Sequence of chain 1.A:
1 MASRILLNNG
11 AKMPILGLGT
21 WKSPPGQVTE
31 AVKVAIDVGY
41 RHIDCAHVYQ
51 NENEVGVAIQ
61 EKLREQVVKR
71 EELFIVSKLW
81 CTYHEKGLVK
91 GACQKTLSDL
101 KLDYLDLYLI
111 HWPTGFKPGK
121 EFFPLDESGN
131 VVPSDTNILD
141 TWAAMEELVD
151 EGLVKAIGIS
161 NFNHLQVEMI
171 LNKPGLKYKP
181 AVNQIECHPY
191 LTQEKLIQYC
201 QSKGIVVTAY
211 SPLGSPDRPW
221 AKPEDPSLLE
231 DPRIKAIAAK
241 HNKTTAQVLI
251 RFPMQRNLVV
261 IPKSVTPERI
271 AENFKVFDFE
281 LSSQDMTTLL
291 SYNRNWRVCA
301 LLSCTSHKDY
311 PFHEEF

Binding-site contacts:
Ligand atom C5 contacts residue TRP112 of chain 1.A at 3.6 Å (hydrophobic).
Ligand atom O11 contacts residue LEU301 of chain 1.A at 3.6 Å.
Ligand atom O22 contacts residue HIS111 of chain 1.A at 2.7 Å (h-bond).
Ligand atom O23 contacts residue NAP1 of chain 1.B at 3.5 Å (h-bond).
Ligand atom O23 contacts residue TRP112 of chain 1.A at 3.0 Å (h-bond).
Ligand atom C2 contacts residue TRP112 of chain 1.A at 3.4 Å (hydrophobic).
Ligand atom N9 contacts residue TRP220 of chain 1.A at 3.9 Å.
Ligand atom C21 contacts residue HIS111 of chain 1.A at 3.4 Å.
Ligand atom O23 contacts residue HIS111 of chain 1.A at 3.3 Å (h-bond).
Ligand atom C8 contacts residue ALA300 of chain 1.A at 3.9 Å (hydrophobic).
Ligand atom C14 contacts residue PHE123 of chain 1.A at 3.7 Å (hydrophobic).
Ligand atom C4 contacts residue TRP112 of chain 1.A at 3.4 Å (hydrophobic).
Ligand atom C2 contacts residue LEU301 of chain 1.A at 3.8 Å (hydrophobic).
Ligand atom C5 contacts residue PHE123 of chain 1.A at 3.9 Å (hydrophobic).
Ligand atom BR7 contacts residue CYS304 of chain 1.A at 3.9 Å.
Ligand atom O19 contacts residue TRP21 of chain 1.A at 3.5 Å.
Ligand atom C17 contacts residue TRP21 of chain 1.A at 3.6 Å (hydrophobic).
Ligand atom O22 contacts residue NAP1 of chain 1.B at 3.1 Å.
Ligand atom C12 contacts residue TRP21 of chain 1.A at 3.7 Å (hydrophobic).
Ligand atom C1 contacts residue ALA300 of chain 1.A at 3.9 Å (hydrophobic).
Ligand atom C4 contacts residue TYR310 of chain 1.A at 3.8 Å (hydrophobic).
Ligand atom C1 contacts residue LEU301 of chain 1.A at 3.6 Å (hydrophobic).
Ligand atom C20 contacts residue TRP21 of chain 1.A at 3.6 Å (hydrophobic).
Ligand atom C21 contacts residue NAP1 of chain 1.B at 3.5 Å.
Ligand atom BR7 contacts residue PHE116 of chain 1.A at 3.9 Å.
Ligand atom CL1 contacts residue TYR49 of chain 1.A at 3.8 Å.
Ligand atom C10 contacts residue TRP220 of chain 1.A at 3.6 Å (hydrophobic).
Ligand atom C6 contacts residue TRP112 of chain 1.A at 3.5 Å (hydrophobic).
Ligand atom CL1 contacts residue VAL48 of chain 1.A at 3.1 Å.
Ligand atom C8 contacts residue TRP112 of chain 1.A at 3.9 Å (hydrophobic).
Ligand atom C1 contacts residue TRP112 of chain 1.A at 3.3 Å (hydrophobic).
Ligand atom BR7 contacts residue TRP112 of chain 1.A at 3.9 Å.
Ligand atom C20 contacts residue NAP1 of chain 1.B at 3.5 Å.
Ligand atom O11 contacts residue TRP220 of chain 1.A at 3.6 Å.
Ligand atom C15 contacts residue TRP21 of chain 1.A at 3.2 Å (hydrophobic).
Ligand atom O22 contacts residue TYR49 of chain 1.A at 2.8 Å (h-bond).
Ligand atom CL1 contacts residue TRP21 of chain 1.A at 3.7 Å.
Ligand atom BR7 contacts residue THR114 of chain 1.A at 3.0 Å.
Ligand atom C3 contacts residue TRP112 of chain 1.A at 3.6 Å (hydrophobic).
Ligand atom C21 contacts residue TYR49 of chain 1.A at 3.9 Å (hydrophobic).

A protein and the small-molecule ligand that binds it are described below.
Small molecule (SMILES): O=C(O)COc1cc(Cl)ccc1C(=O)NCc1ccc(Br)cc1